Sequence of chain 1.B:
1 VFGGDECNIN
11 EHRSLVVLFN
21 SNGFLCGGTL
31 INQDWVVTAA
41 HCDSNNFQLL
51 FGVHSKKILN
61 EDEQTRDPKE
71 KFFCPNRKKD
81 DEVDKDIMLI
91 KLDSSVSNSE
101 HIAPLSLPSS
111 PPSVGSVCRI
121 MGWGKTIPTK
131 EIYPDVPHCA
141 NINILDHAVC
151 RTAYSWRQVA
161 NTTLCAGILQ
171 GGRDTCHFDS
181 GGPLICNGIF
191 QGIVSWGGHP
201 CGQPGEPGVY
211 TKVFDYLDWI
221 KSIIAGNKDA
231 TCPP

This small molecule binds to this protein.
Small molecule (SMILES): NC(=[NH2+])NCCC[C@H](NC(=O)CNC(=O)[C@@H](N)CCC(=O)O)[C@H](O)CCl

Binding-site contacts:
Ligand atom OE1 contacts residue TRP196 of chain 1.B at 3.5 Å.
Ligand atom NE contacts residue GLY197 of chain 1.B at 3.6 Å.
Ligand atom NH2 contacts residue CYS201 of chain 1.B at 3.5 Å.
Ligand atom CZ contacts residue GLY197 of chain 1.B at 3.6 Å.
Ligand atom NH1 contacts residue THR175 of chain 1.B at 2.7 Å (h-bond).
Ligand atom OE2 contacts residue GLY198 of chain 1.B at 2.9 Å (h-bond).
Ligand atom C1 contacts residue HIS41 of chain 1.B at 3.8 Å.
Ligand atom NH2 contacts residue GLY198 of chain 1.B at 3.3 Å (h-bond).
Ligand atom O2 contacts residue PHE178 of chain 1.B at 3.0 Å (h-bond).
Ligand atom CB1 contacts residue SER180 of chain 1.B at 2.7 Å.
Ligand atom CA1 contacts residue GLU82 of chain 1.B at 3.6 Å.
Ligand atom NH2 contacts residue GLY197 of chain 1.B at 3.6 Å.
Ligand atom N2 contacts residue SER180 of chain 1.B at 3.2 Å (h-bond).
Ligand atom C3 contacts residue SER180 of chain 1.B at 2.4 Å.
Ligand atom NH2 contacts residue ASP174 of chain 1.B at 2.8 Å (salt-bridge).
Ligand atom C2 contacts residue HIS41 of chain 1.B at 2.6 Å.
Ligand atom CB1 contacts residue SER195 of chain 1.B at 3.5 Å.
Ligand atom CA2 contacts residue SER180 of chain 1.B at 2.4 Å.
Ligand atom C2 contacts residue SER180 of chain 1.B at 1.4 Å.
Ligand atom NH1 contacts residue ASP174 of chain 1.B at 2.9 Å (salt-bridge).
Ligand atom O contacts residue VAL83 of chain 1.B at 3.1 Å.
Ligand atom NE contacts residue THR175 of chain 1.B at 3.5 Å (h-bond).
Ligand atom O contacts residue GLU82 of chain 1.B at 3.6 Å (salt-bridge).
Ligand atom CD contacts residue GLY197 of chain 1.B at 3.0 Å.
Ligand atom CG contacts residue HIS199 of chain 1.B at 3.2 Å.
Ligand atom CB contacts residue GLY197 of chain 1.B at 2.9 Å.
Ligand atom O2 contacts residue ASP179 of chain 1.B at 3.5 Å (salt-bridge).
Ligand atom NH2 contacts residue THR175 of chain 1.B at 3.4 Å (h-bond).
Ligand atom O2 contacts residue SER180 of chain 1.B at 2.4 Å (h-bond).
Ligand atom CZ contacts residue ASP174 of chain 1.B at 3.5 Å.
Ligand atom N2 contacts residue SER195 of chain 1.B at 2.8 Å (h-bond).
Ligand atom N2 contacts residue HIS41 of chain 1.B at 3.3 Å (h-bond).
Ligand atom CA2 contacts residue HIS41 of chain 1.B at 3.5 Å.
Ligand atom OE1 contacts residue GLY197 of chain 1.B at 2.9 Å (h-bond).
Ligand atom C3 contacts residue HIS41 of chain 1.B at 1.5 Å.
Ligand atom O contacts residue TRP196 of chain 1.B at 3.6 Å.
Ligand atom CZ contacts residue THR175 of chain 1.B at 3.0 Å.
Ligand atom OE2 contacts residue GLY197 of chain 1.B at 3.2 Å (h-bond).
Ligand atom CG contacts residue GLY197 of chain 1.B at 3.3 Å.
Ligand atom CA2 contacts residue SER195 of chain 1.B at 3.5 Å.